This protein binds this small molecule.
Small molecule (SMILES): CCOCCOc1cc(C(F)(F)F)cc(C(F)(F)F)c1

Binding-site contacts:
Ligand atom C8 contacts residue LEU131 of chain 1.B at 3.8 Å (hydrophobic).
Ligand atom C6 contacts residue LEU131 of chain 1.B at 4.0 Å (hydrophobic).
Ligand atom F1 contacts residue LEU141 of chain 1.B at 3.2 Å.
Ligand atom C11 contacts residue AZM1 of chain 1.H at 4.2 Å.
Ligand atom C7 contacts residue LEU131 of chain 1.B at 3.8 Å (hydrophobic).
Ligand atom O2 contacts residue AZM1 of chain 1.H at 3.5 Å.
Ligand atom C2 contacts residue ASN69 of chain 1.B at 3.2 Å.
Ligand atom C9 contacts residue LEU131 of chain 1.B at 3.9 Å (hydrophobic).
Ligand atom F2 contacts residue ALA135 of chain 1.B at 3.8 Å.
Ligand atom C2 contacts residue GLN92 of chain 1.B at 3.6 Å.
Ligand atom O2 contacts residue PHE91 of chain 1.B at 3.2 Å.
Ligand atom F3 contacts residue AZM1 of chain 1.H at 3.2 Å.
Ligand atom C5 contacts residue PHE91 of chain 1.B at 3.6 Å (hydrophobic).
Ligand atom C4 contacts residue AZM1 of chain 1.H at 4.1 Å.
Ligand atom F5 contacts residue LEU131 of chain 1.B at 3.7 Å.
Ligand atom C2 contacts residue HIS67 of chain 1.B at 2.6 Å.
Ligand atom C6 contacts residue PHE91 of chain 1.B at 3.6 Å (hydrophobic).
Ligand atom O1 contacts residue ASN69 of chain 1.B at 3.5 Å (h-bond).
Ligand atom O1 contacts residue GLN92 of chain 1.B at 3.3 Å (h-bond).
Ligand atom F3 contacts residue LEU198 of chain 1.B at 3.7 Å.
Ligand atom O2 contacts residue GLN92 of chain 1.B at 3.8 Å.
Ligand atom O2 contacts residue LEU131 of chain 1.B at 4.1 Å.
Ligand atom C10 contacts residue AZM1 of chain 1.H at 4.2 Å.
Ligand atom C1 contacts residue GLN92 of chain 1.B at 4.1 Å.
Ligand atom F4 contacts residue LEU131 of chain 1.B at 4.0 Å.
Ligand atom C3 contacts residue ASN69 of chain 1.B at 3.1 Å.
Ligand atom F1 contacts residue LEU131 of chain 1.B at 3.8 Å.
Ligand atom C3 contacts residue GLN92 of chain 1.B at 3.9 Å.
Ligand atom C1 contacts residue HIS67 of chain 1.B at 1.5 Å.
Ligand atom C7 contacts residue AZM1 of chain 1.H at 4.0 Å.
Ligand atom F1 contacts residue ALA135 of chain 1.B at 3.6 Å.
Ligand atom F4 contacts residue ALA132 of chain 1.B at 3.5 Å.
Ligand atom C5 contacts residue AZM1 of chain 1.H at 3.4 Å.
Ligand atom O1 contacts residue HIS67 of chain 1.B at 3.5 Å (h-bond).
Ligand atom C5 contacts residue LEU131 of chain 1.B at 3.8 Å (hydrophobic).
Ligand atom O1 contacts residue AZM1 of chain 1.H at 3.5 Å.
Ligand atom F2 contacts residue LEU198 of chain 1.B at 3.7 Å.
Ligand atom C1 contacts residue VAL62 of chain 1.B at 3.5 Å (hydrophobic).
Ligand atom C6 contacts residue AZM1 of chain 1.H at 3.3 Å.
Ligand atom C10 contacts residue LEU131 of chain 1.B at 3.5 Å (hydrophobic).

Sequence of chain 1.B:
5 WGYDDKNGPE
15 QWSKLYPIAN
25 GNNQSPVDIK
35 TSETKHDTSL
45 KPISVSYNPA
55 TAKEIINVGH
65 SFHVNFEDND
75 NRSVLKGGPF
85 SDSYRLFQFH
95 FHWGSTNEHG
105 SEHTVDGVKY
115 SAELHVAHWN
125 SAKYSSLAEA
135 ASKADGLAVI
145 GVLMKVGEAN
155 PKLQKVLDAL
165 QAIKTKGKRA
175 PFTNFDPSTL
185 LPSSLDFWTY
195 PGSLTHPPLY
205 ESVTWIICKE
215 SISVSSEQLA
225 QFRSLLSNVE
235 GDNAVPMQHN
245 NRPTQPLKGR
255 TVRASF